The protein below binds the small molecule below.
Small molecule (SMILES): N[C@@H](CCC(=O)O)C(=O)O

Sequence of chain 1.C:
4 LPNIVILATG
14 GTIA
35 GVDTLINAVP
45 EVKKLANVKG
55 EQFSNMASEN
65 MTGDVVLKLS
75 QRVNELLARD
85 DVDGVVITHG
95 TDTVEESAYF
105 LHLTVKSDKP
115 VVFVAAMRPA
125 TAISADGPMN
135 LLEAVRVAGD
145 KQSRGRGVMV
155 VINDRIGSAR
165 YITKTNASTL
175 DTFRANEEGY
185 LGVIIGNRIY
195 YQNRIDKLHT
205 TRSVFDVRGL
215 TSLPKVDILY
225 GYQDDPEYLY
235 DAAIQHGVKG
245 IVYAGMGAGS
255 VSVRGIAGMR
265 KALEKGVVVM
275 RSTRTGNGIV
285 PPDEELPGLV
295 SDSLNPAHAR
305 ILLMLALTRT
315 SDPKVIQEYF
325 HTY

Binding-site contacts:
Ligand atom CD contacts residue GLY94 of chain 1.A at 4.0 Å.
Ligand atom CA contacts residue GLU63 of chain 1.A at 3.4 Å.
Ligand atom CD contacts residue THR95 of chain 1.A at 3.7 Å.
Ligand atom O contacts residue GLY94 of chain 1.A at 3.7 Å.
Ligand atom OXT contacts residue GLY94 of chain 1.A at 3.2 Å.
Ligand atom C contacts residue GLU63 of chain 1.A at 3.5 Å.
Ligand atom O contacts residue ASP96 of chain 1.A at 3.2 Å (salt-bridge).
Ligand atom C contacts residue ALA61 of chain 1.A at 4.2 Å (hydrophobic).
Ligand atom OE2 contacts residue GLY94 of chain 1.A at 3.8 Å.
Ligand atom CG contacts residue THR15 of chain 1.A at 3.7 Å.
Ligand atom OE2 contacts residue THR95 of chain 1.A at 4.0 Å.
Ligand atom O contacts residue GLU63 of chain 1.A at 3.6 Å.
Ligand atom C contacts residue GLY94 of chain 1.A at 3.8 Å.
Ligand atom C contacts residue SER62 of chain 1.A at 3.2 Å.
Ligand atom O contacts residue SER62 of chain 1.A at 2.3 Å (h-bond).
Ligand atom OE2 contacts residue ALA120 of chain 1.A at 3.6 Å (h-bond).
Ligand atom CB contacts residue ASP96 of chain 1.A at 4.1 Å.
Ligand atom OE2 contacts residue GLY14 of chain 1.A at 3.5 Å.
Ligand atom CA contacts residue ASP96 of chain 1.A at 3.7 Å.
Ligand atom CD contacts residue GLY14 of chain 1.A at 4.4 Å.
Ligand atom OE1 contacts residue GLY94 of chain 1.A at 3.8 Å.
Ligand atom OXT contacts residue ALA61 of chain 1.A at 3.5 Å.
Ligand atom OE1 contacts residue ASP96 of chain 1.A at 4.2 Å.
Ligand atom N contacts residue GLU63 of chain 1.A at 2.7 Å (salt-bridge).
Ligand atom N contacts residue SER254 of chain 1.C at 3.4 Å (h-bond).
Ligand atom OXT contacts residue GLU63 of chain 1.A at 4.0 Å.
Ligand atom OXT contacts residue GLY14 of chain 1.A at 3.8 Å.
Ligand atom CD contacts residue ALA120 of chain 1.A at 3.9 Å (hydrophobic).
Ligand atom OE2 contacts residue THR15 of chain 1.A at 2.6 Å (h-bond).
Ligand atom C contacts residue THR95 of chain 1.A at 4.2 Å.
Ligand atom OE1 contacts residue ALA120 of chain 1.A at 3.8 Å.
Ligand atom C contacts residue ASP96 of chain 1.A at 4.0 Å.
Ligand atom CD contacts residue THR15 of chain 1.A at 3.5 Å.
Ligand atom OE2 contacts residue ILE16 of chain 1.A at 4.2 Å.
Ligand atom N contacts residue ASP96 of chain 1.A at 2.6 Å (salt-bridge).
Ligand atom OE1 contacts residue THR95 of chain 1.A at 2.8 Å (h-bond).
Ligand atom O contacts residue THR95 of chain 1.A at 3.6 Å.
Ligand atom OXT contacts residue THR95 of chain 1.A at 4.3 Å.
Ligand atom CA contacts residue ALA61 of chain 1.A at 4.3 Å (hydrophobic).
Ligand atom OXT contacts residue SER62 of chain 1.A at 3.0 Å (h-bond).

Sequence of chain 1.A:
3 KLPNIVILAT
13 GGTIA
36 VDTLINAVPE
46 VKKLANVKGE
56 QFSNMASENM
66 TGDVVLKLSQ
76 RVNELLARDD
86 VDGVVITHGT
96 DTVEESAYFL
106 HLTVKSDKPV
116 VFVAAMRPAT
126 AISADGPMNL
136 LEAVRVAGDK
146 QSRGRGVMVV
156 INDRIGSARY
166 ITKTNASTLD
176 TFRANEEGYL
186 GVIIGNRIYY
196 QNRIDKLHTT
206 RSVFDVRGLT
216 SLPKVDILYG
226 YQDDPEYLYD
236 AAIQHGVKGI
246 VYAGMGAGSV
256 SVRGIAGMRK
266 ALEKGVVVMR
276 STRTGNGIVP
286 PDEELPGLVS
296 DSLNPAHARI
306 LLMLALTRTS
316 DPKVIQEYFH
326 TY